The protein below binds the small molecule below.
Small molecule (SMILES): N[C@@H](CCC(=O)O)C(=O)O

Sequence of chain 1.A:
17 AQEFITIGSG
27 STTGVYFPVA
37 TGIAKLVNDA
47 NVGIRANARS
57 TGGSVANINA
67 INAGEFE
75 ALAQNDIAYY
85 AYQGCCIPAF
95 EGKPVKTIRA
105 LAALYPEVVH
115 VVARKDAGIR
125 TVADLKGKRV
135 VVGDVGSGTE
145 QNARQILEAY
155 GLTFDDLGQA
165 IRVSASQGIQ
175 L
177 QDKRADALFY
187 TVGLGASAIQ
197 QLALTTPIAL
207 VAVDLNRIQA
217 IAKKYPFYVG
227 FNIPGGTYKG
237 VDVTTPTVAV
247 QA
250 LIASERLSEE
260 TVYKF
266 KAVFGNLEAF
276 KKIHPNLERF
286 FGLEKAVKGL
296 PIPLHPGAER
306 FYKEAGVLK

Binding-site contacts:
Ligand atom CG contacts residue THR187 of chain 1.A at 3.3 Å.
Ligand atom O contacts residue GLY59 of chain 1.A at 3.8 Å.
Ligand atom OXT contacts residue THR143 of chain 1.A at 3.3 Å (h-bond).
Ligand atom CG contacts residue VAL188 of chain 1.A at 3.9 Å (hydrophobic).
Ligand atom CD contacts residue TYR186 of chain 1.A at 4.0 Å (hydrophobic).
Ligand atom CB contacts residue TYR32 of chain 1.A at 3.5 Å (hydrophobic).
Ligand atom OE2 contacts residue VAL31 of chain 1.A at 2.8 Å (h-bond).
Ligand atom N contacts residue THR187 of chain 1.A at 3.2 Å (h-bond).
Ligand atom OE2 contacts residue TYR32 of chain 1.A at 2.9 Å (h-bond).
Ligand atom C contacts residue THR143 of chain 1.A at 3.9 Å.
Ligand atom CD contacts residue VAL31 of chain 1.A at 3.7 Å (hydrophobic).
Ligand atom N contacts residue TYR32 of chain 1.A at 3.0 Å (h-bond).
Ligand atom OE1 contacts residue TYR186 of chain 1.A at 3.6 Å.
Ligand atom OE1 contacts residue VAL31 of chain 1.A at 4.0 Å.
Ligand atom CA contacts residue THR143 of chain 1.A at 4.0 Å.
Ligand atom OXT contacts residue GLY142 of chain 1.A at 2.8 Å (h-bond).
Ligand atom O contacts residue TYR32 of chain 1.A at 3.8 Å.
Ligand atom CA contacts residue TYR32 of chain 1.A at 4.0 Å (hydrophobic).
Ligand atom OE1 contacts residue TYR32 of chain 1.A at 3.5 Å.
Ligand atom O contacts residue GLN78 of chain 1.A at 3.5 Å (h-bond).
Ligand atom CG contacts residue GLU111 of chain 1.A at 3.5 Å.
Ligand atom CD contacts residue VAL188 of chain 1.A at 3.9 Å (hydrophobic).
Ligand atom OXT contacts residue SER141 of chain 1.A at 3.3 Å.
Ligand atom N contacts residue GLN78 of chain 1.A at 2.8 Å (h-bond).
Ligand atom O contacts residue GLY142 of chain 1.A at 3.2 Å (h-bond).
Ligand atom OE2 contacts residue VAL188 of chain 1.A at 3.3 Å.
Ligand atom O contacts residue SER60 of chain 1.A at 2.6 Å (h-bond).
Ligand atom OE1 contacts residue GLY26 of chain 1.A at 3.9 Å.
Ligand atom OE2 contacts residue GLY30 of chain 1.A at 3.8 Å.
Ligand atom C contacts residue SER60 of chain 1.A at 3.8 Å.
Ligand atom OXT contacts residue GLY58 of chain 1.A at 4.0 Å.
Ligand atom OXT contacts residue GLY59 of chain 1.A at 3.9 Å.
Ligand atom C contacts residue GLN78 of chain 1.A at 3.5 Å.
Ligand atom N contacts residue GLU111 of chain 1.A at 2.7 Å (salt-bridge).
Ligand atom CA contacts residue GLN78 of chain 1.A at 3.4 Å.
Ligand atom CB contacts residue THR187 of chain 1.A at 3.7 Å.
Ligand atom CD contacts residue TYR32 of chain 1.A at 3.5 Å (hydrophobic).
Ligand atom C contacts residue GLY142 of chain 1.A at 3.2 Å.
Ligand atom CA contacts residue GLU111 of chain 1.A at 3.8 Å.
Ligand atom CA contacts residue THR187 of chain 1.A at 3.1 Å.